A protein and the small-molecule ligand that binds it are described below.
Small molecule (SMILES): Cc1nn(C)c(C)c1N(C)S(=O)(=O)c1c(Cl)cc(CCCN2CCN3CCC[C@@H]3C2)cc1Cl

Binding-site contacts:
Ligand atom C01 contacts residue PHE197 of chain 1.A at 3.6 Å (hydrophobic).
Ligand atom C27 contacts residue THR168 of chain 1.A at 3.6 Å.
Ligand atom C07 contacts residue ASP69 of chain 1.A at 3.8 Å.
Ligand atom C02 contacts residue PHE74 of chain 1.A at 3.7 Å (hydrophobic).
Ligand atom C26 contacts residue THR168 of chain 1.A at 3.4 Å.
Ligand atom C31 contacts residue TYR182 of chain 1.A at 3.4 Å (hydrophobic).
Ligand atom N04 contacts residue PHE76 of chain 1.A at 3.8 Å.
Ligand atom C26 contacts residue ASN132 of chain 1.A at 3.6 Å.
Ligand atom N03 contacts residue SER291 of chain 1.A at 2.8 Å (h-bond).
Ligand atom C19 contacts residue TYR182 of chain 1.A at 3.6 Å (hydrophobic).
Ligand atom C01 contacts residue PHE74 of chain 1.A at 3.9 Å (hydrophobic).
Ligand atom CL2 contacts residue PHE76 of chain 1.A at 4.0 Å.
Ligand atom C05 contacts residue VAL67 of chain 1.A at 3.5 Å (hydrophobic).
Ligand atom C17 contacts residue GLY358 of chain 1.A at 3.9 Å.
Ligand atom C23 contacts residue MYA1 of chain 1.D at 3.8 Å.
Ligand atom C02 contacts residue SER291 of chain 1.A at 3.8 Å.
Ligand atom C24 contacts residue MYA1 of chain 1.D at 3.8 Å.
Ligand atom C30 contacts residue PHE76 of chain 1.A at 3.7 Å (hydrophobic).
Ligand atom N04 contacts residue PHE74 of chain 1.A at 3.9 Å.
Ligand atom N25 contacts residue ASN132 of chain 1.A at 3.9 Å.
Ligand atom C26 contacts residue GLN382 of chain 1.A at 3.3 Å.
Ligand atom S11 contacts residue HIS184 of chain 1.A at 3.8 Å.
Ligand atom C27 contacts residue GLN382 of chain 1.A at 3.4 Å.
Ligand atom C28 contacts residue TYR182 of chain 1.A at 3.6 Å (hydrophobic).
Ligand atom C27 contacts residue LEU381 of chain 1.A at 3.3 Å (hydrophobic).
Ligand atom O13 contacts residue HIS184 of chain 1.A at 3.5 Å.
Ligand atom C05 contacts residue SER291 of chain 1.A at 3.8 Å.
Ligand atom C24 contacts residue THR168 of chain 1.A at 3.5 Å.
Ligand atom CL2 contacts residue TYR306 of chain 1.A at 2.9 Å.
Ligand atom N03 contacts residue PHE74 of chain 1.A at 3.4 Å.
Ligand atom C05 contacts residue PHE76 of chain 1.A at 3.6 Å (hydrophobic).
Ligand atom N04 contacts residue SER291 of chain 1.A at 3.7 Å.
Ligand atom C05 contacts residue PHE74 of chain 1.A at 4.0 Å (hydrophobic).
Ligand atom C18 contacts residue TYR182 of chain 1.A at 3.6 Å (hydrophobic).
Ligand atom C05 contacts residue ARG75 of chain 1.A at 4.0 Å.
Ligand atom CL1 contacts residue GLY358 of chain 1.A at 3.9 Å.
Ligand atom O12 contacts residue HIS184 of chain 1.A at 2.9 Å (h-bond).
Ligand atom C20 contacts residue TYR182 of chain 1.A at 4.0 Å (hydrophobic).
Ligand atom O13 contacts residue PHE197 of chain 1.A at 3.9 Å.
Ligand atom C01 contacts residue LEU302 of chain 1.A at 3.6 Å (hydrophobic).

Sequence of chain 1.A:
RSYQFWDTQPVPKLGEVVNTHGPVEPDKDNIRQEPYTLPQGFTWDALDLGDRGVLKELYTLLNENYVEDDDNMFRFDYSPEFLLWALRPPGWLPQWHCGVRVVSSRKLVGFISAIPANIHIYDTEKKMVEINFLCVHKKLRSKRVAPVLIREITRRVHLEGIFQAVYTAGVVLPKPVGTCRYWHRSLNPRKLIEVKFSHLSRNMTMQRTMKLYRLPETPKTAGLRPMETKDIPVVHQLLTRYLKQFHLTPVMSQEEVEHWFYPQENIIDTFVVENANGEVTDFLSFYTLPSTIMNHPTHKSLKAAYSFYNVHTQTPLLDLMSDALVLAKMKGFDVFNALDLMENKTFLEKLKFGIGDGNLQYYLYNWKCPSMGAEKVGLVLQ